Binding-site contacts:
Ligand atom O5 contacts residue ASN264 of chain 1.B at 2.3 Å (h-bond).
Ligand atom C8 contacts residue ILE262 of chain 1.B at 3.3 Å (hydrophobic).
Ligand atom C4 contacts residue ASN264 of chain 1.B at 4.2 Å.
Ligand atom C7 contacts residue ILE262 of chain 1.B at 4.3 Å (hydrophobic).
Ligand atom N2 contacts residue ILE262 of chain 1.B at 4.3 Å.
Ligand atom C5 contacts residue ASN264 of chain 1.B at 3.6 Å.
Ligand atom C8 contacts residue ASN264 of chain 1.B at 4.2 Å.
Ligand atom O5 contacts residue ARG204 of chain 1.B at 4.4 Å.
Ligand atom C8 contacts residue SER263 of chain 1.B at 3.8 Å.
Ligand atom N2 contacts residue ASN264 of chain 1.B at 2.9 Å (h-bond).
Ligand atom C1 contacts residue ASN264 of chain 1.B at 1.4 Å.
Ligand atom C3 contacts residue ASN264 of chain 1.B at 3.8 Å.
Ligand atom O7 contacts residue ASN264 of chain 1.B at 4.0 Å.
Ligand atom C2 contacts residue ASN264 of chain 1.B at 2.4 Å.
Ligand atom C7 contacts residue ASN264 of chain 1.B at 3.7 Å.

This small molecule binds to this protein.
Small molecule (SMILES): CC(=O)N[C@@H]1[C@@H](O)[C@H](O)[C@@H](CO)O[C@H]1O

Sequence of chain 1.B:
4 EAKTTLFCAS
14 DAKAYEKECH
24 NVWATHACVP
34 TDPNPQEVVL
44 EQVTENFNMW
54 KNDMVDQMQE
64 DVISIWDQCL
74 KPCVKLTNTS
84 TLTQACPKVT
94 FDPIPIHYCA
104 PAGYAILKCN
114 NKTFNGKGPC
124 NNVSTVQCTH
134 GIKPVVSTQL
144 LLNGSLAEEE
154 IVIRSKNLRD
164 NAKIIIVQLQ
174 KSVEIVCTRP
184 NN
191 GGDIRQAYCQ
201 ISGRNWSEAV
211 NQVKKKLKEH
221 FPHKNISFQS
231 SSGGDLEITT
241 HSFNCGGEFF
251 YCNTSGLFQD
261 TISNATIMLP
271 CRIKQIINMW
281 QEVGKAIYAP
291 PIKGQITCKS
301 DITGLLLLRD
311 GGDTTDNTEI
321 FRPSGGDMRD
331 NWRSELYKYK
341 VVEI